A protein and the small-molecule ligand that binds it are described below.
Small molecule (SMILES): CC(=O)N[C@H]1[C@H](O[C@H]2[C@H](O)[C@@H](NC(C)=O)CO[C@@H]2CO)O[C@H](CO)[C@@H](O)[C@@H]1O

Binding-site contacts:
Ligand atom O7 contacts residue ASN154 of chain 17.G at 2.6 Å (h-bond).
Ligand atom C1 contacts residue ASN154 of chain 17.G at 3.4 Å.
Ligand atom C2 contacts residue THR156 of chain 17.G at 4.2 Å.
Ligand atom C1 contacts residue THR156 of chain 17.G at 3.6 Å.
Ligand atom O6 contacts residue MET151 of chain 17.G at 3.4 Å.
Ligand atom C6 contacts residue MET151 of chain 17.G at 4.5 Å (hydrophobic).
Ligand atom O5 contacts residue ASN154 of chain 17.G at 4.0 Å.
Ligand atom C8 contacts residue THR156 of chain 17.G at 4.0 Å.
Ligand atom C8 contacts residue ASN154 of chain 17.G at 3.6 Å.
Ligand atom C7 contacts residue THR156 of chain 17.G at 3.9 Å.
Ligand atom N2 contacts residue ASN154 of chain 17.G at 3.8 Å.
Ligand atom N2 contacts residue THR156 of chain 17.G at 3.6 Å (h-bond).
Ligand atom C2 contacts residue ASN154 of chain 17.G at 3.5 Å.
Ligand atom C7 contacts residue ASN154 of chain 17.G at 3.3 Å.

Sequence of chain 17.G:
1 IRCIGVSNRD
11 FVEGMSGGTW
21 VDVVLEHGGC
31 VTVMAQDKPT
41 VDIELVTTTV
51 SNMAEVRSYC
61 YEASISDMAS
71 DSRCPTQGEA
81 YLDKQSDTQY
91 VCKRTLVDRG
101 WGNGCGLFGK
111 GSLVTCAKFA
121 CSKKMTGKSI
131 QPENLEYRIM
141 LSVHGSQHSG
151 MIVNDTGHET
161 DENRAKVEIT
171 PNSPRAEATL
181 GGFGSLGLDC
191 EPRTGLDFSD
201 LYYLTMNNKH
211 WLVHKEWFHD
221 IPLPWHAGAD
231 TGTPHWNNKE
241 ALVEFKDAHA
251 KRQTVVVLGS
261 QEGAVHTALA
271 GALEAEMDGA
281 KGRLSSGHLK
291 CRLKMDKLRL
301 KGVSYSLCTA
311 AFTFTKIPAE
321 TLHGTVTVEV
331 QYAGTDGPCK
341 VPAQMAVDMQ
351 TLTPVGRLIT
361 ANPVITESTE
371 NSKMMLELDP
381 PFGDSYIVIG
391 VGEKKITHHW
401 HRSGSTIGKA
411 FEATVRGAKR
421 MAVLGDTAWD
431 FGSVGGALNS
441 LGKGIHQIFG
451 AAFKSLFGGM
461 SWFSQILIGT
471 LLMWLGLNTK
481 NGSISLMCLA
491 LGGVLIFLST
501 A